The small molecule below binds the protein below.
Small molecule (SMILES): CC(=O)N[C@@H]1[C@@H](O)[C@H](O)[C@@H](CO)O[C@H]1O

Sequence of chain 1.C:
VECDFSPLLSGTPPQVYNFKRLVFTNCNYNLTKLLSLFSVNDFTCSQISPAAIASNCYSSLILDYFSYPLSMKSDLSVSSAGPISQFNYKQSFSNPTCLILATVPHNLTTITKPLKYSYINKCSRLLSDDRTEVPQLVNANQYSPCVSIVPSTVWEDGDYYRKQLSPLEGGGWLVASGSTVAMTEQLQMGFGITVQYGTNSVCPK

Binding-site contacts:
Ligand atom C2 contacts residue ASN44 of chain 1.C at 2.5 Å.
Ligand atom C8 contacts residue LYS221 of chain 1.C at 3.8 Å.
Ligand atom C5 contacts residue ASN44 of chain 1.C at 3.7 Å.
Ligand atom C1 contacts residue ASN44 of chain 1.C at 1.4 Å.
Ligand atom C5 contacts residue LYS47 of chain 1.C at 4.1 Å.
Ligand atom O7 contacts residue ASN44 of chain 1.C at 3.5 Å (h-bond).
Ligand atom C7 contacts residue ASN44 of chain 1.C at 3.4 Å.
Ligand atom C1 contacts residue THR46 of chain 1.C at 3.8 Å.
Ligand atom O5 contacts residue ASN44 of chain 1.C at 2.4 Å (h-bond).
Ligand atom O6 contacts residue LYS47 of chain 1.C at 4.5 Å.
Ligand atom C8 contacts residue ASN44 of chain 1.C at 4.5 Å.
Ligand atom C4 contacts residue ASN44 of chain 1.C at 4.3 Å.
Ligand atom N2 contacts residue ASN44 of chain 1.C at 2.9 Å (h-bond).
Ligand atom C1 contacts residue LYS47 of chain 1.C at 4.1 Å.
Ligand atom O5 contacts residue THR46 of chain 1.C at 3.6 Å.
Ligand atom C5 contacts residue THR46 of chain 1.C at 3.5 Å.
Ligand atom C6 contacts residue THR46 of chain 1.C at 4.0 Å.
Ligand atom C6 contacts residue LYS47 of chain 1.C at 3.7 Å.
Ligand atom C3 contacts residue ASN44 of chain 1.C at 3.8 Å.
Ligand atom O5 contacts residue LYS47 of chain 1.C at 3.2 Å.